Binding-site contacts:
Ligand atom OP1 contacts residue ARG125 of chain 44.A at 2.9 Å (salt-bridge).
Ligand atom OP1 contacts residue ILE23 of chain 30.A at 4.0 Å.
Ligand atom C4 contacts residue ASN16 of chain 30.A at 4.1 Å.
Ligand atom N3 contacts residue ARG125 of chain 44.A at 3.6 Å (salt-bridge).
Ligand atom C2' contacts residue ARG125 of chain 44.A at 3.6 Å.
Ligand atom C2 contacts residue ASN16 of chain 30.A at 3.0 Å.
Ligand atom C4 contacts residue SER17 of chain 30.A at 4.1 Å.
Ligand atom O4 contacts residue SER17 of chain 30.A at 3.2 Å.
Ligand atom P contacts residue ARG131 of chain 44.A at 3.5 Å.
Ligand atom O2 contacts residue ASN16 of chain 30.A at 2.5 Å (h-bond).
Ligand atom N1 contacts residue ARG125 of chain 44.A at 3.7 Å.
Ligand atom C5 contacts residue ARG125 of chain 44.A at 3.5 Å.
Ligand atom OP1 contacts residue ARG131 of chain 44.A at 3.4 Å (salt-bridge).
Ligand atom N1 contacts residue ASN16 of chain 30.A at 4.4 Å.
Ligand atom OP3 contacts residue ILE23 of chain 30.A at 4.2 Å.
Ligand atom C4 contacts residue ARG125 of chain 44.A at 3.5 Å.
Ligand atom OP2 contacts residue SER77 of chain 44.A at 4.1 Å.
Ligand atom O3' contacts residue ARG125 of chain 44.A at 4.0 Å.
Ligand atom C3' contacts residue ARG125 of chain 44.A at 3.3 Å.
Ligand atom O4 contacts residue ARG125 of chain 44.A at 3.8 Å.
Ligand atom C5' contacts residue MET76 of chain 44.A at 4.3 Å (hydrophobic).
Ligand atom OP2 contacts residue ARG131 of chain 44.A at 3.7 Å.
Ligand atom OP2 contacts residue ILE23 of chain 30.A at 4.5 Å.
Ligand atom C5 contacts residue THR21 of chain 30.A at 4.3 Å.
Ligand atom C5' contacts residue ARG131 of chain 44.A at 3.2 Å.
Ligand atom OP3 contacts residue ARG125 of chain 44.A at 2.8 Å.
Ligand atom N3 contacts residue SER17 of chain 30.A at 4.3 Å.
Ligand atom P contacts residue ARG125 of chain 44.A at 3.7 Å.
Ligand atom N3 contacts residue ASN16 of chain 30.A at 2.9 Å (h-bond).
Ligand atom C4' contacts residue ARG125 of chain 44.A at 4.4 Å.
Ligand atom P contacts residue ILE23 of chain 30.A at 4.4 Å.
Ligand atom C5' contacts residue SER77 of chain 44.A at 4.4 Å.
Ligand atom C6 contacts residue ARG125 of chain 44.A at 3.5 Å.
Ligand atom O2 contacts residue ARG125 of chain 44.A at 3.9 Å.
Ligand atom C1' contacts residue ARG125 of chain 44.A at 4.2 Å.
Ligand atom C2 contacts residue ARG125 of chain 44.A at 3.8 Å.
Ligand atom O4 contacts residue THR21 of chain 30.A at 3.9 Å.
Ligand atom O5' contacts residue ARG131 of chain 44.A at 2.6 Å (salt-bridge).
Ligand atom O5' contacts residue ARG125 of chain 44.A at 3.0 Å (salt-bridge).
Ligand atom C5' contacts residue ARG125 of chain 44.A at 4.1 Å.

A small-molecule ligand and the protein it binds are described below.
Small molecule (SMILES): CO[P](=O)(O)O[C@H]1[C@@H](O)[C@H](n2ccc(=O)[nH]c2=O)O[C@@H]1COP(=O)(O)O

Sequence of chain 44.A:
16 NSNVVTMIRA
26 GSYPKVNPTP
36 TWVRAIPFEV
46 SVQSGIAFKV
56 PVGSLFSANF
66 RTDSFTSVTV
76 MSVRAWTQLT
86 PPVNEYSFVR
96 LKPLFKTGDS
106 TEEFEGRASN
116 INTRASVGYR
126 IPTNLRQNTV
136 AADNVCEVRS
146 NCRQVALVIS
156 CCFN

Sequence of chain 30.A:
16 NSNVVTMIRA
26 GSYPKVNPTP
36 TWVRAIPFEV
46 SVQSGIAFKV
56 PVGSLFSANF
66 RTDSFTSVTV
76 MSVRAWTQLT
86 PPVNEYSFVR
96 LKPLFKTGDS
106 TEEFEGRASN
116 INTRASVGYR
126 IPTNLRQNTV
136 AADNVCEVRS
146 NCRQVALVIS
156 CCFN